Binding-site contacts:
Ligand atom O3 contacts residue ARG72 of chain 1.H at 3.7 Å.
Ligand atom C2 contacts residue ARG293 of chain 1.H at 4.2 Å.
Ligand atom O3 contacts residue MG1 of chain 1.RA at 4.2 Å.
Ligand atom O4 contacts residue ASP295 of chain 1.H at 2.9 Å (salt-bridge).
Ligand atom O1 contacts residue GLU271 of chain 1.H at 3.5 Å (salt-bridge).
Ligand atom C1 contacts residue MET290 of chain 1.H at 3.8 Å (hydrophobic).
Ligand atom O2 contacts residue THR327 of chain 1.H at 2.6 Å (h-bond).
Ligand atom O1 contacts residue MET290 of chain 1.H at 4.4 Å.
Ligand atom C2 contacts residue MG1 of chain 1.RA at 2.9 Å.
Ligand atom O3 contacts residue MET290 of chain 1.H at 3.2 Å.
Ligand atom O1 contacts residue LYS269 of chain 1.H at 2.5 Å (salt-bridge).
Ligand atom O4 contacts residue ALA292 of chain 1.H at 3.4 Å.
Ligand atom O4 contacts residue MG1 of chain 1.RA at 2.2 Å.
Ligand atom C2 contacts residue THR327 of chain 1.H at 3.6 Å.
Ligand atom O1 contacts residue MG1 of chain 1.RA at 2.2 Å.
Ligand atom C1 contacts residue ALA292 of chain 1.H at 3.5 Å (hydrophobic).
Ligand atom O1 contacts residue ARG72 of chain 1.H at 4.2 Å.
Ligand atom O3 contacts residue ALA292 of chain 1.H at 4.0 Å.
Ligand atom C2 contacts residue ALA292 of chain 1.H at 3.2 Å (hydrophobic).
Ligand atom O3 contacts residue THR327 of chain 1.H at 3.3 Å (h-bond).
Ligand atom O4 contacts residue GLY294 of chain 1.H at 3.8 Å.
Ligand atom O1 contacts residue ASP295 of chain 1.H at 4.3 Å.
Ligand atom C2 contacts residue GLY294 of chain 1.H at 3.6 Å.
Ligand atom C1 contacts residue THR327 of chain 1.H at 4.0 Å.
Ligand atom C1 contacts residue GLU271 of chain 1.H at 4.1 Å.
Ligand atom O1 contacts residue ALA292 of chain 1.H at 3.8 Å.
Ligand atom C1 contacts residue LYS269 of chain 1.H at 3.5 Å.
Ligand atom C2 contacts residue GLU271 of chain 1.H at 3.8 Å.
Ligand atom C1 contacts residue MG1 of chain 1.RA at 2.9 Å.
Ligand atom O3 contacts residue ALA326 of chain 1.H at 4.5 Å.
Ligand atom O4 contacts residue GLU271 of chain 1.H at 2.9 Å (salt-bridge).
Ligand atom O2 contacts residue ALA292 of chain 1.H at 3.1 Å.
Ligand atom O3 contacts residue LYS269 of chain 1.H at 4.0 Å.
Ligand atom O2 contacts residue ASP295 of chain 1.H at 3.8 Å.
Ligand atom O2 contacts residue MG1 of chain 1.RA at 4.1 Å.
Ligand atom O2 contacts residue MET290 of chain 1.H at 4.5 Å.
Ligand atom C2 contacts residue ASP295 of chain 1.H at 3.7 Å.
Ligand atom C1 contacts residue ARG72 of chain 1.H at 4.3 Å.
Ligand atom O2 contacts residue ARG293 of chain 1.H at 3.3 Å (salt-bridge).
Ligand atom O2 contacts residue GLY294 of chain 1.H at 2.7 Å (h-bond).

Sequence of chain 1.H:
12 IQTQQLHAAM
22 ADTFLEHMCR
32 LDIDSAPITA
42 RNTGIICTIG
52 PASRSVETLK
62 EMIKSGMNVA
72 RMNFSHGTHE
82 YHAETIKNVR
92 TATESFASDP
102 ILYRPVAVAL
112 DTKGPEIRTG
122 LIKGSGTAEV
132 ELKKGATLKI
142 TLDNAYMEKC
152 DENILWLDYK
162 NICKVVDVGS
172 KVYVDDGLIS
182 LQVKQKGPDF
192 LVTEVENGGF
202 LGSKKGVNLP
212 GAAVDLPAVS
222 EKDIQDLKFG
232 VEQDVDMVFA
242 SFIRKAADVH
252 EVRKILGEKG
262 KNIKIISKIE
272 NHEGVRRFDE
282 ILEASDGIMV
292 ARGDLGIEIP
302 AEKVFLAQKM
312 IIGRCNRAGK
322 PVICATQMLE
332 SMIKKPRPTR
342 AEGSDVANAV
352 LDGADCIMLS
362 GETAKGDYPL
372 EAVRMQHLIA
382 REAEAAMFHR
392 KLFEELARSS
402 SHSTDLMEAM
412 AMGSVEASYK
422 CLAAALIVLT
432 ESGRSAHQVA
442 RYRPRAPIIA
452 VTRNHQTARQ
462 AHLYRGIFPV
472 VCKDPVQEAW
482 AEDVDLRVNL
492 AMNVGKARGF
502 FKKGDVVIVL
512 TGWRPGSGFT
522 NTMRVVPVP

The small molecule below binds the protein below.
Small molecule (SMILES): O=C([O-])C(=O)[O-]